This protein binds this small molecule.
Small molecule (SMILES): CC(=O)N[C@@H]1[C@@H](O)[C@H](O)[C@@H](CO)O[C@H]1O

Sequence of chain 1.F:
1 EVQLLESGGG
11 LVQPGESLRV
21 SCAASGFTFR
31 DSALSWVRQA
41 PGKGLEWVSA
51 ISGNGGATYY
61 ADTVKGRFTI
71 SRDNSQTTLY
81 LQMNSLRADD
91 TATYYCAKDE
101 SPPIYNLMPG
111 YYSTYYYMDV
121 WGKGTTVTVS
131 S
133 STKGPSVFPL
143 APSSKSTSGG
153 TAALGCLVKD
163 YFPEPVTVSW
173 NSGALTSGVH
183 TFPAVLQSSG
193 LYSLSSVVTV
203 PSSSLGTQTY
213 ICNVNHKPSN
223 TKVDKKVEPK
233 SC

Binding-site contacts:
Ligand atom C4 contacts residue LEU107 of chain 1.F at 4.0 Å (hydrophobic).
Ligand atom O3 contacts residue LEU107 of chain 1.F at 4.2 Å.
Ligand atom O5 contacts residue THR318 of chain 1.E at 4.1 Å.
Ligand atom C4 contacts residue ASN106 of chain 1.F at 4.3 Å.
Ligand atom C3 contacts residue LEU107 of chain 1.F at 4.3 Å (hydrophobic).
Ligand atom C6 contacts residue TYR105 of chain 1.F at 3.9 Å (hydrophobic).
Ligand atom O6 contacts residue PRO103 of chain 1.F at 4.1 Å.
Ligand atom C3 contacts residue ASN38 of chain 1.E at 3.8 Å.
Ligand atom C8 contacts residue ASN38 of chain 1.E at 4.3 Å.
Ligand atom C4 contacts residue ASN38 of chain 1.E at 4.2 Å.
Ligand atom C5 contacts residue ASN38 of chain 1.E at 3.7 Å.
Ligand atom C2 contacts residue ASN38 of chain 1.E at 2.5 Å.
Ligand atom N2 contacts residue ASN38 of chain 1.E at 2.9 Å (h-bond).
Ligand atom C1 contacts residue ASN38 of chain 1.E at 1.4 Å.
Ligand atom C6 contacts residue ASN106 of chain 1.F at 4.3 Å.
Ligand atom C7 contacts residue ASN38 of chain 1.E at 3.1 Å.
Ligand atom O6 contacts residue LEU107 of chain 1.F at 3.7 Å.
Ligand atom C2 contacts residue LEU107 of chain 1.F at 4.1 Å (hydrophobic).
Ligand atom O5 contacts residue LEU107 of chain 1.F at 4.2 Å.
Ligand atom C1 contacts residue THR318 of chain 1.E at 4.4 Å.
Ligand atom O5 contacts residue ASN38 of chain 1.E at 2.4 Å (h-bond).
Ligand atom O4 contacts residue ASN106 of chain 1.F at 4.5 Å.
Ligand atom C6 contacts residue LEU107 of chain 1.F at 3.9 Å (hydrophobic).
Ligand atom C6 contacts residue PRO103 of chain 1.F at 3.7 Å (hydrophobic).
Ligand atom O6 contacts residue THR318 of chain 1.E at 4.3 Å.
Ligand atom O6 contacts residue ILE104 of chain 1.F at 3.0 Å (h-bond).
Ligand atom O7 contacts residue ASN38 of chain 1.E at 2.8 Å (h-bond).
Ligand atom O4 contacts residue PRO103 of chain 1.F at 4.1 Å.
Ligand atom C6 contacts residue ILE104 of chain 1.F at 3.5 Å (hydrophobic).

Sequence of chain 1.E:
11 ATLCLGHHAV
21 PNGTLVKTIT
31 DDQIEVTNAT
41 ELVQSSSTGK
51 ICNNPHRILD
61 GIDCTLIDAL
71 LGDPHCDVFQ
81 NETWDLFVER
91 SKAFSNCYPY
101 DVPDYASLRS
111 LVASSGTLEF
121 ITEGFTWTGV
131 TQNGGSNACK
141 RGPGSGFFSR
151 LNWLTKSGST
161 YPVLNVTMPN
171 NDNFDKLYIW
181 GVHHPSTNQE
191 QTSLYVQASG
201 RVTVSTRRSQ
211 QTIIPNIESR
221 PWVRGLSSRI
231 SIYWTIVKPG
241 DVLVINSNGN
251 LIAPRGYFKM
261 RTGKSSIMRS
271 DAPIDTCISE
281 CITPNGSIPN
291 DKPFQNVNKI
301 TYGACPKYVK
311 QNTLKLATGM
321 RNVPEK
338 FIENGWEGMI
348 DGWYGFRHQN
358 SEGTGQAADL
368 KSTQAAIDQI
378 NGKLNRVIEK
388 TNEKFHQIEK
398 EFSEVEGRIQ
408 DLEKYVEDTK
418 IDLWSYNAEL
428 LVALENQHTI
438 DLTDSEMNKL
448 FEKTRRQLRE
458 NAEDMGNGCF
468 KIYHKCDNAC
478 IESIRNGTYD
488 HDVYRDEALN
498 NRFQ